A protein and the small-molecule ligand that binds it are described below.
Small molecule (SMILES): CC(=O)N[C@@H]1[C@@H](O)[C@H](O)[C@@H](CO)O[C@H]1O

Binding-site contacts:
Ligand atom N2 contacts residue ASN857 of chain 1.B at 2.9 Å (h-bond).
Ligand atom C7 contacts residue ASN857 of chain 1.B at 3.2 Å.
Ligand atom C5 contacts residue ASN857 of chain 1.B at 3.7 Å.
Ligand atom O7 contacts residue ASN857 of chain 1.B at 3.1 Å (h-bond).
Ligand atom O5 contacts residue ASN857 of chain 1.B at 2.4 Å (h-bond).
Ligand atom C2 contacts residue ASN857 of chain 1.B at 2.5 Å.
Ligand atom C1 contacts residue ASN857 of chain 1.B at 1.4 Å.
Ligand atom C3 contacts residue ASN857 of chain 1.B at 3.8 Å.
Ligand atom C4 contacts residue ASN857 of chain 1.B at 4.2 Å.
Ligand atom C8 contacts residue ASN857 of chain 1.B at 4.2 Å.

Sequence of chain 1.B:
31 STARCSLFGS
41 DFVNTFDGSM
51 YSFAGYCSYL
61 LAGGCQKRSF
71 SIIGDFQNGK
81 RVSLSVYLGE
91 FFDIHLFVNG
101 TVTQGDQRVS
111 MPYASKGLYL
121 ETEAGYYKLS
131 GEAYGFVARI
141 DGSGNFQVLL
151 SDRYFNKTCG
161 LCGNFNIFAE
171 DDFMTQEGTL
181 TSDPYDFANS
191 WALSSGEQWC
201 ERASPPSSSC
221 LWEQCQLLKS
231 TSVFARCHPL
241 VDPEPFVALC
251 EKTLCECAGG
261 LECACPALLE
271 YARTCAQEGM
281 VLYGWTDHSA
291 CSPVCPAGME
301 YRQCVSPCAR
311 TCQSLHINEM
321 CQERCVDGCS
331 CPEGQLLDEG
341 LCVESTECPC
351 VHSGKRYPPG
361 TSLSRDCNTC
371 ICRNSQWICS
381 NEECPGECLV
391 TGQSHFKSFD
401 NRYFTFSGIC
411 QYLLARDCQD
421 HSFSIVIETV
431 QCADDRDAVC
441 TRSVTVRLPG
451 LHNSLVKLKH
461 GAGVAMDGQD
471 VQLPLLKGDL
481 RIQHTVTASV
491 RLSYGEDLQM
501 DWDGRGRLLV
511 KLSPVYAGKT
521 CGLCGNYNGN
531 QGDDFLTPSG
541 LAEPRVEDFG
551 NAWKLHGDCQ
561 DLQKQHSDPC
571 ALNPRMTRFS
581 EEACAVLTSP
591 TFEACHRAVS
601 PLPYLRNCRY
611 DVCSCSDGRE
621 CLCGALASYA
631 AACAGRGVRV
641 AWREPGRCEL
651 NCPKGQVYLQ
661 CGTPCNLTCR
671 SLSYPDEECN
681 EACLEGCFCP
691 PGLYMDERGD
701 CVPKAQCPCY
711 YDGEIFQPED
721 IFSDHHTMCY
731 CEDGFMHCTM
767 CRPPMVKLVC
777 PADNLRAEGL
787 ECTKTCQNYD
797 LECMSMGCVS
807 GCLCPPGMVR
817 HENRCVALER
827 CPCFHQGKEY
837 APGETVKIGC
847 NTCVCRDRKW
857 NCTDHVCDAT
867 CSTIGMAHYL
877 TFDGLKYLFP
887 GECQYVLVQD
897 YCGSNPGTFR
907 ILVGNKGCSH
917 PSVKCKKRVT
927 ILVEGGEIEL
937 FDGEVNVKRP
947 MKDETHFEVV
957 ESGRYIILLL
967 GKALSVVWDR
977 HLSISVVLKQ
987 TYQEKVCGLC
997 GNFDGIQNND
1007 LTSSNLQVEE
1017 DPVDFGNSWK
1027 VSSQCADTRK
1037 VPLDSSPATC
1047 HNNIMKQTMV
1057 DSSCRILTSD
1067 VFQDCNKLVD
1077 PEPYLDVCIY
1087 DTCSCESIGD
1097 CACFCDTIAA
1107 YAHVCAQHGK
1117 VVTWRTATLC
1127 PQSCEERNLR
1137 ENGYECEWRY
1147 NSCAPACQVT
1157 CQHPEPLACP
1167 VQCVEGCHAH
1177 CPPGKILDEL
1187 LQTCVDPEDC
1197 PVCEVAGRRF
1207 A